This protein binds this small molecule.
Small molecule (SMILES): O=c1ccn([C@@H]2O[C@H](CO[P](=O)(O)O[P](=O)(O)O[C@H]3O[C@H](CO)[C@@H](O)[C@H](O)[C@H]3O)[C@@H](O)[C@H]2O)c(=O)[nH]1

Binding-site contacts:
Ligand atom O4' contacts residue SER135 of chain 2.A at 2.4 Å (h-bond).
Ligand atom O3A contacts residue ASN194 of chain 2.A at 2.9 Å (h-bond).
Ligand atom C4' contacts residue SER135 of chain 2.A at 3.6 Å.
Ligand atom O5' contacts residue ASN194 of chain 2.A at 2.5 Å (h-bond).
Ligand atom O1B contacts residue ASN194 of chain 2.A at 3.4 Å (h-bond).
Ligand atom O1B contacts residue ARG246 of chain 2.A at 2.8 Å.
Ligand atom O3' contacts residue NAD1 of chain 2.E at 3.0 Å.
Ligand atom O4C contacts residue VAL288 of chain 2.A at 2.9 Å.
Ligand atom N3 contacts residue PHE233 of chain 2.A at 3.2 Å.
Ligand atom O6' contacts residue LEU318 of chain 2.A at 2.8 Å.
Ligand atom O2 contacts residue ILE232 of chain 2.A at 3.4 Å.
Ligand atom O4C contacts residue LEU215 of chain 2.A at 3.3 Å.
Ligand atom C5C contacts residue LEU215 of chain 2.A at 3.4 Å (hydrophobic).
Ligand atom N3 contacts residue TYR231 of chain 2.A at 3.0 Å (h-bond).
Ligand atom O4' contacts residue NAD1 of chain 2.E at 3.2 Å.
Ligand atom O2 contacts residue PHE233 of chain 2.A at 3.2 Å (h-bond).
Ligand atom C4' contacts residue NAD1 of chain 2.E at 3.2 Å.
Ligand atom C2 contacts residue LEU215 of chain 2.A at 3.4 Å (hydrophobic).
Ligand atom C4' contacts residue PHE193 of chain 2.A at 3.5 Å (hydrophobic).
Ligand atom O2 contacts residue LEU215 of chain 2.A at 3.5 Å.
Ligand atom O3' contacts residue TYR163 of chain 2.A at 3.3 Å (h-bond).
Ligand atom C5C contacts residue TYR248 of chain 2.A at 3.1 Å (hydrophobic).
Ligand atom C4C contacts residue VAL288 of chain 2.A at 3.4 Å (hydrophobic).
Ligand atom O2A contacts residue LEU215 of chain 2.A at 2.8 Å (h-bond).
Ligand atom O3C contacts residue PRO244 of chain 2.A at 3.0 Å (h-bond).
Ligand atom O6' contacts residue ASN194 of chain 2.A at 2.8 Å (h-bond).
Ligand atom C6' contacts residue ASN194 of chain 2.A at 3.3 Å.
Ligand atom O2 contacts residue TYR231 of chain 2.A at 3.3 Å (h-bond).
Ligand atom C1C contacts residue VAL288 of chain 2.A at 3.6 Å (hydrophobic).
Ligand atom C2 contacts residue TYR231 of chain 2.A at 3.5 Å (hydrophobic).
Ligand atom C1' contacts residue ASN194 of chain 2.A at 3.5 Å.
Ligand atom O4 contacts residue PHE233 of chain 2.A at 3.5 Å.
Ligand atom O3C contacts residue VAL288 of chain 2.A at 2.9 Å.
Ligand atom C5' contacts residue ASN194 of chain 2.A at 3.5 Å.
Ligand atom N1 contacts residue LEU215 of chain 2.A at 3.5 Å.
Ligand atom O2A contacts residue ASN214 of chain 2.A at 3.3 Å.
Ligand atom O4' contacts residue TYR192 of chain 2.A at 3.6 Å (h-bond).
Ligand atom O1A contacts residue ASN213 of chain 2.A at 3.5 Å (h-bond).
Ligand atom O2C contacts residue PRO244 of chain 2.A at 3.3 Å.
Ligand atom C4C contacts residue TYR248 of chain 2.A at 3.2 Å (hydrophobic).

Sequence of chain 2.A:
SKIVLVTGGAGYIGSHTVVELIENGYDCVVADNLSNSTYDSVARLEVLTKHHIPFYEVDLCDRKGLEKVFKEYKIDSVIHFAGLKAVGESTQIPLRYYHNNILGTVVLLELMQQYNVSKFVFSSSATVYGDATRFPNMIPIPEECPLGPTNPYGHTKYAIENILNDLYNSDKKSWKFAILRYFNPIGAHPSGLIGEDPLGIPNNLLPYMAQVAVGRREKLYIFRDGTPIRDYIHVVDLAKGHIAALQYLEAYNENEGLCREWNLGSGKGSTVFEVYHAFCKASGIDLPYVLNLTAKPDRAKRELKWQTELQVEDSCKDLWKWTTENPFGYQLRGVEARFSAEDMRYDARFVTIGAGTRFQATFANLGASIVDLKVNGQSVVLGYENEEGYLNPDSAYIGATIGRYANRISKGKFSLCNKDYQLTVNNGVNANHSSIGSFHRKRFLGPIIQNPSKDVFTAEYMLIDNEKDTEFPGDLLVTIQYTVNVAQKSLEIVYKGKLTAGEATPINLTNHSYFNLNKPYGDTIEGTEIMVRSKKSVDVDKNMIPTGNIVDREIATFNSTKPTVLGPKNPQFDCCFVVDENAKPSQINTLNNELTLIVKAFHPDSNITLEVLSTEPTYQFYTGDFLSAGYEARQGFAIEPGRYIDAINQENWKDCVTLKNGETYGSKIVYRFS